Binding-site contacts:
Ligand atom C5' contacts residue ASP676 of chain 1.C at 3.5 Å.
Ligand atom PG contacts residue ARG515 of chain 1.C at 3.7 Å.
Ligand atom C4' contacts residue ARG422 of chain 1.C at 3.8 Å.
Ligand atom N2 contacts residue TYR527 of chain 1.C at 3.1 Å.
Ligand atom C2 contacts residue TYR523 of chain 1.C at 3.8 Å (hydrophobic).
Ligand atom O2A contacts residue MG1 of chain 1.X at 2.1 Å.
Ligand atom O2B contacts residue ASP676 of chain 1.C at 3.1 Å (salt-bridge).
Ligand atom O1G contacts residue ARG515 of chain 1.C at 3.3 Å (salt-bridge).
Ligand atom O3B contacts residue LYS519 of chain 1.C at 3.1 Å (salt-bridge).
Ligand atom PG contacts residue LYS519 of chain 1.C at 3.2 Å.
Ligand atom PB contacts residue MG1 of chain 1.X at 3.3 Å.
Ligand atom O4' contacts residue ARG422 of chain 1.C at 3.1 Å (salt-bridge).
Ligand atom O2G contacts residue ASP466 of chain 1.C at 3.5 Å (salt-bridge).
Ligand atom PB contacts residue TYR523 of chain 1.C at 3.9 Å.
Ligand atom C2' contacts residue TYR523 of chain 1.C at 3.5 Å (hydrophobic).
Ligand atom O1B contacts residue TYR523 of chain 1.C at 2.4 Å (h-bond).
Ligand atom C2' contacts residue GLU471 of chain 1.C at 3.7 Å.
Ligand atom O2B contacts residue GLN469 of chain 1.C at 3.9 Å.
Ligand atom PA contacts residue MG1 of chain 1.X at 3.4 Å.
Ligand atom O3B contacts residue PHE495 of chain 1.C at 3.7 Å.
Ligand atom PG contacts residue MG1 of chain 1.X at 3.5 Å.
Ligand atom C3' contacts residue TYR523 of chain 1.C at 3.8 Å (hydrophobic).
Ligand atom O3A contacts residue LYS519 of chain 1.C at 3.0 Å (salt-bridge).
Ligand atom O2G contacts residue MG1 of chain 1.X at 2.1 Å.
Ligand atom PA contacts residue LYS519 of chain 1.C at 3.6 Å.
Ligand atom C4' contacts residue GLU471 of chain 1.C at 3.8 Å.
Ligand atom O1A contacts residue LYS519 of chain 1.C at 3.1 Å (salt-bridge).
Ligand atom C1' contacts residue ARG422 of chain 1.C at 3.6 Å.
Ligand atom O1B contacts residue PHE495 of chain 1.C at 3.6 Å.
Ligand atom O2A contacts residue ASP676 of chain 1.C at 3.2 Å (salt-bridge).
Ligand atom O3B contacts residue MG1 of chain 1.X at 3.8 Å.
Ligand atom C3' contacts residue GLU471 of chain 1.C at 3.7 Å.
Ligand atom O2B contacts residue TYR467 of chain 1.C at 4.0 Å.
Ligand atom O2A contacts residue ASP466 of chain 1.C at 4.0 Å.
Ligand atom O2B contacts residue MG1 of chain 1.X at 2.1 Å.
Ligand atom C1' contacts residue GLU471 of chain 1.C at 3.8 Å.
Ligand atom PB contacts residue LYS519 of chain 1.C at 3.8 Å.
Ligand atom O1G contacts residue LYS519 of chain 1.C at 2.1 Å (salt-bridge).
Ligand atom O3A contacts residue MG1 of chain 1.X at 3.6 Å.
Ligand atom O3G contacts residue ARG515 of chain 1.C at 2.9 Å (salt-bridge).

This protein binds this small molecule.
Small molecule (SMILES): Nc1nc2c(ncn2[C@H]2CC[C@@H](CO[P](=O)(O)O[P](=O)(O)OP(=O)(O)O)O2)c(=O)[nH]1

Sequence of chain 1.C:
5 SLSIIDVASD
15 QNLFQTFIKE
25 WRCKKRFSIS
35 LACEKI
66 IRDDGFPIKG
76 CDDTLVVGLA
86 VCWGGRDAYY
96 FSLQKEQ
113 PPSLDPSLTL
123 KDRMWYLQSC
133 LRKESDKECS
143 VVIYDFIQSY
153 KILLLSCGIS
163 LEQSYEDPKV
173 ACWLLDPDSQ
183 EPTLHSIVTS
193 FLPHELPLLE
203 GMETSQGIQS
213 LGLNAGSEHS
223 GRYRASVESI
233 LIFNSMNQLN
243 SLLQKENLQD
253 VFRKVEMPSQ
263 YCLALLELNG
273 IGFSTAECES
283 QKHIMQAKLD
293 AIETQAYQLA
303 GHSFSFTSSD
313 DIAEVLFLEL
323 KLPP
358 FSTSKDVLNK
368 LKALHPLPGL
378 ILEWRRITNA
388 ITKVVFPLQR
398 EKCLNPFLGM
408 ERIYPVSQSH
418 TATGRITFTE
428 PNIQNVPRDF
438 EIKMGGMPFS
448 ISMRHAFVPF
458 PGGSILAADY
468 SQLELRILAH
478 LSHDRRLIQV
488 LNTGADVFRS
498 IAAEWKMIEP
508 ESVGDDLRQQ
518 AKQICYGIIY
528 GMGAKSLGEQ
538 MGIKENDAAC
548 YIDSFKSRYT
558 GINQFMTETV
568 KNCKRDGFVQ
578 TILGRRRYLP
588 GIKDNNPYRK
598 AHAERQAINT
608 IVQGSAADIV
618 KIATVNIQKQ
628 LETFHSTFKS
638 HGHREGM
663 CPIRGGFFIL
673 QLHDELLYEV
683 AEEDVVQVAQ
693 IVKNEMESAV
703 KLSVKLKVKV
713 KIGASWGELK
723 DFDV